Sequence of chain 1.A:
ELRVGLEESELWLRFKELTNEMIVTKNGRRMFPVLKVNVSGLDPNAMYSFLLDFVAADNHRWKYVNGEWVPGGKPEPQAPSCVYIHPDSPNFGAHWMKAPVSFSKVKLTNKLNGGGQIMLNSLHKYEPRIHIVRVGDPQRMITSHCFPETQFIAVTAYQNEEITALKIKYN

Binding-site contacts:
Ligand atom C3 contacts residue GLU2 of chain 1.A at 4.1 Å.
Ligand atom C5 contacts residue GLU2 of chain 1.A at 3.8 Å.
Ligand atom C6 contacts residue GLU2 of chain 1.A at 3.7 Å.
Ligand atom C4 contacts residue LEU3 of chain 1.A at 3.3 Å (hydrophobic).
Ligand atom C1 contacts residue GLU2 of chain 1.A at 4.4 Å.
Ligand atom F contacts residue GLU2 of chain 1.A at 4.0 Å.
Ligand atom C7 contacts residue GLU2 of chain 1.A at 3.4 Å.
Ligand atom C5 contacts residue LEU3 of chain 1.A at 3.4 Å (hydrophobic).
Ligand atom C2 contacts residue GLU2 of chain 1.A at 3.7 Å.
Ligand atom O contacts residue GLU2 of chain 1.A at 4.4 Å.
Ligand atom C4 contacts residue GLU2 of chain 1.A at 4.0 Å.
Ligand atom C3 contacts residue LEU3 of chain 1.A at 4.2 Å (hydrophobic).

The small molecule below binds the protein below.
Small molecule (SMILES): CN(Cc1cccc(F)c1)S(N)(=O)=O